The protein below binds the small molecule below.
Small molecule (SMILES): OCCOCOCc1cc(CCCCCOc2c(Cl)cc(C3=NCCO3)cc2Cl)on1

Sequence of chain 4.C:
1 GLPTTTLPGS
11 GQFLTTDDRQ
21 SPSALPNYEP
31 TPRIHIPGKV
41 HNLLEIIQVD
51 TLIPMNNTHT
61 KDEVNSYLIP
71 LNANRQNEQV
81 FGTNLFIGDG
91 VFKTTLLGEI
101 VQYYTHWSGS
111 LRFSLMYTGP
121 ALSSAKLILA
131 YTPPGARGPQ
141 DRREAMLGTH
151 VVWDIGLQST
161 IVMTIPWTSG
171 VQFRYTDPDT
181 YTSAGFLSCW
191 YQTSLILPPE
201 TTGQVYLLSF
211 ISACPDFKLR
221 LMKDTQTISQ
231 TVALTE

Binding-site contacts:
Ligand atom C3C contacts residue ILE104 of chain 4.A at 3.6 Å (hydrophobic).
Ligand atom N3A contacts residue PRO174 of chain 4.A at 3.6 Å (h-bond).
Ligand atom C31 contacts residue LEU106 of chain 4.A at 3.8 Å (hydrophobic).
Ligand atom C3D contacts residue LEU116 of chain 4.A at 3.6 Å (hydrophobic).
Ligand atom C5A contacts residue PHE186 of chain 4.A at 3.5 Å (hydrophobic).
Ligand atom C4B contacts residue PHE186 of chain 4.A at 3.4 Å (hydrophobic).
Ligand atom CL2 contacts residue ILE104 of chain 4.A at 3.1 Å.
Ligand atom O1A contacts residue PHE186 of chain 4.A at 2.9 Å.
Ligand atom C5 contacts residue LEU106 of chain 4.A at 3.5 Å (hydrophobic).
Ligand atom C4A contacts residue SER175 of chain 4.A at 3.8 Å.
Ligand atom CL2 contacts residue MET224 of chain 4.A at 2.9 Å.
Ligand atom C31 contacts residue ASN219 of chain 4.A at 3.8 Å.
Ligand atom O1A contacts residue ALA150 of chain 4.A at 3.8 Å.
Ligand atom CL1 contacts residue VAL188 of chain 4.A at 3.5 Å.
Ligand atom C4 contacts residue LEU106 of chain 4.A at 2.5 Å (hydrophobic).
Ligand atom C6B contacts residue VAL188 of chain 4.A at 3.8 Å (hydrophobic).
Ligand atom C4A contacts residue VAL176 of chain 4.A at 3.7 Å (hydrophobic).
Ligand atom C6B contacts residue TYR152 of chain 4.A at 3.8 Å (hydrophobic).
Ligand atom C2D contacts residue SER107 of chain 4.A at 3.8 Å.
Ligand atom C4C contacts residue TYR128 of chain 4.A at 3.5 Å (hydrophobic).
Ligand atom O1D contacts residue SER107 of chain 4.A at 3.2 Å.
Ligand atom N2 contacts residue MET221 of chain 4.A at 3.5 Å (h-bond).
Ligand atom O1B contacts residue TYR152 of chain 4.A at 3.8 Å.
Ligand atom C5C contacts residue VAL188 of chain 4.A at 2.9 Å (hydrophobic).
Ligand atom C1B contacts residue TYR152 of chain 4.A at 3.8 Å (hydrophobic).
Ligand atom CL1 contacts residue LEU25 of chain 4.C at 3.5 Å.
Ligand atom C3B contacts residue MET224 of chain 4.A at 3.4 Å (hydrophobic).
Ligand atom C1C contacts residue TYR128 of chain 4.A at 3.5 Å (hydrophobic).
Ligand atom C4A contacts residue PRO174 of chain 4.A at 3.3 Å (hydrophobic).
Ligand atom N2 contacts residue ASN219 of chain 4.A at 3.4 Å (h-bond).
Ligand atom N3A contacts residue ALA24 of chain 4.C at 3.6 Å.
Ligand atom C2B contacts residue MET224 of chain 4.A at 3.6 Å (hydrophobic).
Ligand atom C1B contacts residue VAL188 of chain 4.A at 3.8 Å (hydrophobic).
Ligand atom C3 contacts residue LEU106 of chain 4.A at 3.4 Å (hydrophobic).
Ligand atom C5A contacts residue ALA150 of chain 4.A at 3.2 Å (hydrophobic).
Ligand atom C2A contacts residue PHE186 of chain 4.A at 3.3 Å (hydrophobic).
Ligand atom C5A contacts residue VAL176 of chain 4.A at 3.2 Å (hydrophobic).
Ligand atom O1 contacts residue MET221 of chain 4.A at 3.1 Å (h-bond).
Ligand atom C3B contacts residue PHE186 of chain 4.A at 3.7 Å (hydrophobic).
Ligand atom C5B contacts residue TYR152 of chain 4.A at 3.8 Å (hydrophobic).

Sequence of chain 4.A:
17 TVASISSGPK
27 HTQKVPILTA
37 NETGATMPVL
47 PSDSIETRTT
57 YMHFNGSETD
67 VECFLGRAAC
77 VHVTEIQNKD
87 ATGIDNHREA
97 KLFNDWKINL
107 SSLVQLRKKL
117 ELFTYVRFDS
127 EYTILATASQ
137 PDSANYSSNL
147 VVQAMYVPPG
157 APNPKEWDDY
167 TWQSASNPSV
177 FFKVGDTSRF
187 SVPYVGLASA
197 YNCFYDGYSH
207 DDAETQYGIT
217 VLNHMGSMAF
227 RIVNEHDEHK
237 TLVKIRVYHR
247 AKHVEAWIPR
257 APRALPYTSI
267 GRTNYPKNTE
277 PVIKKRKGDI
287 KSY

Sequence of chain 5.C:
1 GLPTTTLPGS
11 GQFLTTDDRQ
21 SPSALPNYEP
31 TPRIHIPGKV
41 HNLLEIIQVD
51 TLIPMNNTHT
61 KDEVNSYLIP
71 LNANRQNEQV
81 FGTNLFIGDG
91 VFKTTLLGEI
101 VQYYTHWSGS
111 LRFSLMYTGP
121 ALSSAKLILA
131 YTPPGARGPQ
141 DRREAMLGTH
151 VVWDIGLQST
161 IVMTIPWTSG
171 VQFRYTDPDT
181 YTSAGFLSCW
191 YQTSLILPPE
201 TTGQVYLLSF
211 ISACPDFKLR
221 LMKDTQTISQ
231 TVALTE